The small molecule below binds the protein below.
Small molecule (SMILES): CC(=O)N[C@@H]1[C@@H](O)[C@H](O)[C@@H](CO)O[C@H]1O

Sequence of chain 24.A:
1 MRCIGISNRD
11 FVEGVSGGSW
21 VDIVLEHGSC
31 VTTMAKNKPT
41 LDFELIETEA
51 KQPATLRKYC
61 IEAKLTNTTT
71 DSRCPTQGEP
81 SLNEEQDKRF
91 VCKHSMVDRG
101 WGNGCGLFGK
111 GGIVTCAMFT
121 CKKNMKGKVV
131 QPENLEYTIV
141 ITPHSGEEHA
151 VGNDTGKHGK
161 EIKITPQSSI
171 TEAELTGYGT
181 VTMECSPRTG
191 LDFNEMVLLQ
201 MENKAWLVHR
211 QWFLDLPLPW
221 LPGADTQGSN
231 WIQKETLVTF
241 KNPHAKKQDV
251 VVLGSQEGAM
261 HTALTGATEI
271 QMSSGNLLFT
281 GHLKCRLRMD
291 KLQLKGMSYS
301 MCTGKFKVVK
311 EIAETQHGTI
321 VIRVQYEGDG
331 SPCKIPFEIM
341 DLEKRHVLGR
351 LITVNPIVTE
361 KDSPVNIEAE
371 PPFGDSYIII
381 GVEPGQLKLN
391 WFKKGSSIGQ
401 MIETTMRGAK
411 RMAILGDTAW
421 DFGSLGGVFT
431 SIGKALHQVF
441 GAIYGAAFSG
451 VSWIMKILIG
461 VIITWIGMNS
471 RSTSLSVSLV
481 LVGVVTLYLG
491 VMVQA

Binding-site contacts:
Ligand atom C8 contacts residue PHE90 of chain 24.A at 3.7 Å (hydrophobic).
Ligand atom C8 contacts residue ASN67 of chain 24.A at 4.3 Å.
Ligand atom C8 contacts residue MET118 of chain 24.A at 4.3 Å (hydrophobic).
Ligand atom O7 contacts residue ASN67 of chain 24.A at 4.3 Å.
Ligand atom C2 contacts residue ASN67 of chain 24.A at 2.5 Å.
Ligand atom C1 contacts residue ASN67 of chain 24.A at 1.4 Å.
Ligand atom C5 contacts residue ASN67 of chain 24.A at 3.7 Å.
Ligand atom C7 contacts residue ASN67 of chain 24.A at 3.9 Å.
Ligand atom C4 contacts residue ASN67 of chain 24.A at 4.2 Å.
Ligand atom C3 contacts residue ASN67 of chain 24.A at 3.8 Å.
Ligand atom N2 contacts residue ASN67 of chain 24.A at 2.9 Å (h-bond).
Ligand atom O5 contacts residue ASN67 of chain 24.A at 2.4 Å (h-bond).